Sequence of chain 2.A:
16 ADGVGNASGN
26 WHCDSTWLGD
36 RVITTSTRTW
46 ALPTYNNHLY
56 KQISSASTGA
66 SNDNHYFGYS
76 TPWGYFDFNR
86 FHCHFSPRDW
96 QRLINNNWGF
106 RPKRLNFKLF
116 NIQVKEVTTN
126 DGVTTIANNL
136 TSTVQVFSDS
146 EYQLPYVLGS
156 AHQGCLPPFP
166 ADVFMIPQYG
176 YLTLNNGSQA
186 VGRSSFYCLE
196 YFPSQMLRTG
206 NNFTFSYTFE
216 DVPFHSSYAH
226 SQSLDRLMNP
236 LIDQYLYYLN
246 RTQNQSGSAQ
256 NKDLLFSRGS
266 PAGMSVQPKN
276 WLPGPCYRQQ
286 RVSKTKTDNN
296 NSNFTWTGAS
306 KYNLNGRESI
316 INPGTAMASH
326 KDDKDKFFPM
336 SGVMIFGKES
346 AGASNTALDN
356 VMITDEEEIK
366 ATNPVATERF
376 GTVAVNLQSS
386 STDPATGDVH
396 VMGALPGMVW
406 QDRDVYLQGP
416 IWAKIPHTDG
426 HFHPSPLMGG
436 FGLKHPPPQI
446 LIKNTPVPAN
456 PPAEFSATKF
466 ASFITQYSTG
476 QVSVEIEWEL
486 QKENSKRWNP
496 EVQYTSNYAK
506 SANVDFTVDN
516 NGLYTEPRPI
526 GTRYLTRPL

The small molecule below binds the protein below.
Small molecule (SMILES): Nc1ncnc2c1ncn2[C@@H]1C[C@@H](O)[C@@H](COP(=O)(O)O)O1

Binding-site contacts:
Ligand atom C5 contacts residue PRO218 of chain 2.A at 4.0 Å (hydrophobic).
Ligand atom C6 contacts residue PRO218 of chain 2.A at 4.2 Å (hydrophobic).
Ligand atom N9 contacts residue PRO218 of chain 2.A at 4.2 Å.
Ligand atom N7 contacts residue VAL217 of chain 2.A at 3.7 Å.
Ligand atom N7 contacts residue PRO429 of chain 2.A at 4.3 Å.
Ligand atom N6 contacts residue ASP407 of chain 2.A at 3.6 Å (salt-bridge).
Ligand atom C2' contacts residue ASP216 of chain 2.A at 4.3 Å.
Ligand atom N9 contacts residue PRO429 of chain 2.A at 4.3 Å.
Ligand atom C2 contacts residue HIS428 of chain 2.A at 3.8 Å.
Ligand atom O3' contacts residue GLU215 of chain 2.A at 3.5 Å (salt-bridge).
Ligand atom C6 contacts residue HIS428 of chain 2.A at 4.2 Å.
Ligand atom N9 contacts residue VAL217 of chain 2.A at 4.4 Å.
Ligand atom C8 contacts residue PRO218 of chain 2.A at 4.2 Å (hydrophobic).
Ligand atom C2' contacts residue GLY437 of chain 2.A at 2.8 Å.
Ligand atom O1P contacts residue LYS439 of chain 2.A at 2.6 Å.
Ligand atom C8 contacts residue GLY437 of chain 2.A at 2.8 Å.
Ligand atom P contacts residue HIS426 of chain 2.A at 3.9 Å.
Ligand atom C8 contacts residue PRO429 of chain 2.A at 4.3 Å (hydrophobic).
Ligand atom N6 contacts residue HIS428 of chain 2.A at 4.0 Å.
Ligand atom N6 contacts residue SER430 of chain 2.A at 3.7 Å.
Ligand atom O3' contacts residue LYS439 of chain 2.A at 3.5 Å.
Ligand atom C2' contacts residue GLU215 of chain 2.A at 3.6 Å.
Ligand atom N9 contacts residue GLY437 of chain 2.A at 3.3 Å (h-bond).
Ligand atom O3P contacts residue LYS439 of chain 2.A at 2.9 Å.
Ligand atom O5' contacts residue LYS439 of chain 2.A at 3.8 Å.
Ligand atom N7 contacts residue PRO218 of chain 2.A at 4.0 Å.
Ligand atom O3' contacts residue GLY437 of chain 2.A at 3.9 Å.
Ligand atom C8 contacts residue VAL217 of chain 2.A at 3.5 Å (hydrophobic).
Ligand atom C4 contacts residue PRO218 of chain 2.A at 4.1 Å (hydrophobic).
Ligand atom N7 contacts residue GLY437 of chain 2.A at 3.5 Å (h-bond).
Ligand atom C3' contacts residue GLY437 of chain 2.A at 3.9 Å.
Ligand atom C3' contacts residue GLU215 of chain 2.A at 3.3 Å.
Ligand atom C1' contacts residue GLY437 of chain 2.A at 3.3 Å.
Ligand atom P contacts residue LYS439 of chain 2.A at 3.3 Å.
Ligand atom O3' contacts residue ILE420 of chain 2.A at 4.2 Å.
Ligand atom N3 contacts residue PRO429 of chain 2.A at 4.4 Å.
Ligand atom C6 contacts residue SER430 of chain 2.A at 4.2 Å.
Ligand atom O2P contacts residue HIS426 of chain 2.A at 3.6 Å.
Ligand atom O1P contacts residue HIS426 of chain 2.A at 2.7 Å (h-bond).
Ligand atom N1 contacts residue HIS428 of chain 2.A at 3.3 Å.